Binding-site contacts:
Ligand atom O6 contacts residue GLU224 of chain 1.B at 3.0 Å (salt-bridge).
Ligand atom C2 contacts residue ASN76 of chain 1.B at 3.0 Å.
Ligand atom C8 contacts residue VAL160 of chain 1.B at 4.0 Å (hydrophobic).
Ligand atom C5 contacts residue THR78 of chain 1.B at 4.4 Å.
Ligand atom O6 contacts residue ASN76 of chain 1.B at 4.5 Å.
Ligand atom O5 contacts residue GLU224 of chain 1.B at 3.5 Å (salt-bridge).
Ligand atom C8 contacts residue THR78 of chain 1.B at 4.0 Å.
Ligand atom C1 contacts residue GLU224 of chain 1.B at 4.0 Å.
Ligand atom N2 contacts residue ASN76 of chain 1.B at 3.7 Å.
Ligand atom C6 contacts residue THR78 of chain 1.B at 4.0 Å.
Ligand atom C4 contacts residue ASN76 of chain 1.B at 3.9 Å.
Ligand atom C1 contacts residue GLY158 of chain 1.B at 4.3 Å.
Ligand atom C5 contacts residue ASN76 of chain 1.B at 2.9 Å.
Ligand atom C6 contacts residue THR222 of chain 1.B at 4.3 Å.
Ligand atom C7 contacts residue ASN76 of chain 1.B at 4.5 Å.
Ligand atom O5 contacts residue ASN76 of chain 1.B at 1.7 Å (h-bond).
Ligand atom C6 contacts residue GLU224 of chain 1.B at 3.8 Å.
Ligand atom C6 contacts residue ASN76 of chain 1.B at 3.8 Å.
Ligand atom C5 contacts residue GLU224 of chain 1.B at 4.3 Å.
Ligand atom C1 contacts residue ASN76 of chain 1.B at 1.5 Å.
Ligand atom C3 contacts residue ASN76 of chain 1.B at 3.8 Å.
Ligand atom N2 contacts residue GLY158 of chain 1.B at 4.4 Å.

Sequence of chain 1.B:
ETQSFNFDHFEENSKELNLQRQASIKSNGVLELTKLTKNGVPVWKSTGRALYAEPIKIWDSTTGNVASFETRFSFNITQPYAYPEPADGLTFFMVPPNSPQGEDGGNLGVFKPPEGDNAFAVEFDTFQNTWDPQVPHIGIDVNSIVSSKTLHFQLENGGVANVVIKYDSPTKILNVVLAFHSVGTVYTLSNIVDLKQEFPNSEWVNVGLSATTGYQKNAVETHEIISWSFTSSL

This protein binds this small molecule.
Small molecule (SMILES): CC(=O)N[C@H]1[C@H](O[C@H]2[C@H](O)[C@@H](NC(C)=O)CO[C@@H]2CO)O[C@H](CO)[C@@H](O[C@H]2O[C@H](CO)[C@@H](O)[C@H](O)[C@@H]2O)[C@@H]1O